This small molecule binds to this protein.
Small molecule (SMILES): CC(=O)N[C@@H]1[C@@H](O)[C@H](O)[C@@H](CO)O[C@H]1O

Binding-site contacts:
Ligand atom C4 contacts residue ASN240 of chain 31.F at 4.3 Å.
Ligand atom O5 contacts residue ASN240 of chain 31.F at 2.4 Å (h-bond).
Ligand atom O7 contacts residue GLY239 of chain 31.F at 3.6 Å.
Ligand atom O7 contacts residue ASN240 of chain 31.F at 3.0 Å (h-bond).
Ligand atom N2 contacts residue ASN240 of chain 31.F at 2.8 Å (h-bond).
Ligand atom C8 contacts residue ASN240 of chain 31.F at 3.9 Å.
Ligand atom C1 contacts residue ASN240 of chain 31.F at 1.5 Å.
Ligand atom C5 contacts residue ASN240 of chain 31.F at 3.7 Å.
Ligand atom C3 contacts residue ASN240 of chain 31.F at 3.7 Å.
Ligand atom C7 contacts residue ASN240 of chain 31.F at 3.2 Å.
Ligand atom C2 contacts residue ASN240 of chain 31.F at 2.5 Å.

Sequence of chain 31.F:
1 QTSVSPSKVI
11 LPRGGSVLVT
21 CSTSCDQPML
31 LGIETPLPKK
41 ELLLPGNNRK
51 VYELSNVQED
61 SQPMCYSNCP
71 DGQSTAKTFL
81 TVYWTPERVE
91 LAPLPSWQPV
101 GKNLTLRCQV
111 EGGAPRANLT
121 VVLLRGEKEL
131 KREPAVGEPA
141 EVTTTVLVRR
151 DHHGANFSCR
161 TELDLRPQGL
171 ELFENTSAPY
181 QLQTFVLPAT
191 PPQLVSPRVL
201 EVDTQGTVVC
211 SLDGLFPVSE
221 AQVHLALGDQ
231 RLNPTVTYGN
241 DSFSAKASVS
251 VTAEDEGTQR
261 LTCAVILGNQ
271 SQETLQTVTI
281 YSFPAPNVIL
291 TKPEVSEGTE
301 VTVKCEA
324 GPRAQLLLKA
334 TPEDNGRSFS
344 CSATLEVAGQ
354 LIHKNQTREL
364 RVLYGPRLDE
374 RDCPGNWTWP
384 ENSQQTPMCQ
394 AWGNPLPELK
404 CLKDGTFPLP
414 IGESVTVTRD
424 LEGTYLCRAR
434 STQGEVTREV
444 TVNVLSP